Binding-site contacts:
Ligand atom C6 contacts residue PRO257 of chain 1.C at 3.5 Å (hydrophobic).
Ligand atom C11 contacts residue PHE256 of chain 1.C at 3.7 Å (hydrophobic).
Ligand atom C4 contacts residue GLU210 of chain 1.C at 3.9 Å.
Ligand atom C8 contacts residue PHE256 of chain 1.C at 3.6 Å (hydrophobic).
Ligand atom O contacts residue GLU210 of chain 1.C at 2.7 Å (salt-bridge).
Ligand atom O8 contacts residue GLN391 of chain 1.C at 3.6 Å (h-bond).
Ligand atom C9 contacts residue GLU210 of chain 1.C at 3.6 Å.
Ligand atom C11 contacts residue ASP199 of chain 1.F at 3.4 Å.
Ligand atom C10 contacts residue PRO257 of chain 1.C at 3.6 Å (hydrophobic).
Ligand atom O5 contacts residue ASP177 of chain 1.F at 2.7 Å (salt-bridge).
Ligand atom O7 contacts residue TRP309 of chain 1.C at 3.5 Å.
Ligand atom C1 contacts residue GLU210 of chain 1.C at 3.3 Å.
Ligand atom C4 contacts residue ASP177 of chain 1.F at 3.7 Å.
Ligand atom O4 contacts residue PHE256 of chain 1.C at 3.8 Å.
Ligand atom O4 contacts residue PRO257 of chain 1.C at 2.6 Å (h-bond).
Ligand atom O8 contacts residue PRO257 of chain 1.C at 3.9 Å.
Ligand atom O8 contacts residue PHE281 of chain 1.C at 3.5 Å.
Ligand atom O2 contacts residue GLN391 of chain 1.C at 3.5 Å (h-bond).
Ligand atom C6 contacts residue ARG258 of chain 1.C at 3.6 Å.
Ligand atom O8 contacts residue ARG258 of chain 1.C at 3.9 Å.
Ligand atom C7 contacts residue ASP199 of chain 1.F at 3.8 Å.
Ligand atom O7 contacts residue SER84 of chain 1.C at 2.7 Å (h-bond).
Ligand atom O1 contacts residue GLN391 of chain 1.C at 2.9 Å (h-bond).
Ligand atom C9 contacts residue SER84 of chain 1.C at 3.5 Å.
Ligand atom C5 contacts residue GLU210 of chain 1.C at 3.8 Å.
Ligand atom O2 contacts residue ARG258 of chain 1.C at 3.0 Å (salt-bridge).
Ligand atom O6 contacts residue PHE207 of chain 1.C at 3.6 Å.
Ligand atom O7 contacts residue ARG258 of chain 1.C at 2.8 Å (salt-bridge).
Ligand atom C9 contacts residue ARG258 of chain 1.C at 3.9 Å.
Ligand atom O5 contacts residue SER82 of chain 1.C at 3.5 Å.
Ligand atom C9 contacts residue TRP309 of chain 1.C at 3.7 Å (hydrophobic).
Ligand atom C7 contacts residue ASP177 of chain 1.F at 3.4 Å.
Ligand atom O9 contacts residue GLN222 of chain 1.F at 3.5 Å (h-bond).
Ligand atom O5 contacts residue PHE80 of chain 1.C at 3.8 Å.
Ligand atom C2 contacts residue GLN391 of chain 1.C at 3.8 Å.
Ligand atom O6 contacts residue ASP177 of chain 1.F at 2.6 Å (salt-bridge).
Ligand atom O9 contacts residue ASP199 of chain 1.F at 2.7 Å (salt-bridge).
Ligand atom C contacts residue GLU210 of chain 1.C at 3.6 Å.
Ligand atom C3 contacts residue PRO257 of chain 1.C at 3.3 Å (hydrophobic).
Ligand atom O6 contacts residue ALA200 of chain 1.F at 3.3 Å.

Sequence of chain 1.C:
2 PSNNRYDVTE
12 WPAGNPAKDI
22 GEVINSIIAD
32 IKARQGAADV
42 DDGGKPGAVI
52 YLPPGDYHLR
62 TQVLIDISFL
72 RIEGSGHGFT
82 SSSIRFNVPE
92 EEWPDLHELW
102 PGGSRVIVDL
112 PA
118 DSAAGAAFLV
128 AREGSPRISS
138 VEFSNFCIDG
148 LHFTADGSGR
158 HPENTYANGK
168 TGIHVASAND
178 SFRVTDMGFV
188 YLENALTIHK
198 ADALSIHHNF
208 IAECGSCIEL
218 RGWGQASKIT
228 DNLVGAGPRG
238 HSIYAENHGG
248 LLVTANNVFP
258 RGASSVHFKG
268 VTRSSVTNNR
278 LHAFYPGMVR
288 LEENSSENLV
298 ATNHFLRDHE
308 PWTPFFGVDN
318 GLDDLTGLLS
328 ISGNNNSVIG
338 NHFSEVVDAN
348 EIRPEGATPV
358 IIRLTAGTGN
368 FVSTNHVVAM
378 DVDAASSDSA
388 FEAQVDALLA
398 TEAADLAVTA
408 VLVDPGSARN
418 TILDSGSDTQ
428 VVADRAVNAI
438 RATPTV

Sequence of chain 1.F:
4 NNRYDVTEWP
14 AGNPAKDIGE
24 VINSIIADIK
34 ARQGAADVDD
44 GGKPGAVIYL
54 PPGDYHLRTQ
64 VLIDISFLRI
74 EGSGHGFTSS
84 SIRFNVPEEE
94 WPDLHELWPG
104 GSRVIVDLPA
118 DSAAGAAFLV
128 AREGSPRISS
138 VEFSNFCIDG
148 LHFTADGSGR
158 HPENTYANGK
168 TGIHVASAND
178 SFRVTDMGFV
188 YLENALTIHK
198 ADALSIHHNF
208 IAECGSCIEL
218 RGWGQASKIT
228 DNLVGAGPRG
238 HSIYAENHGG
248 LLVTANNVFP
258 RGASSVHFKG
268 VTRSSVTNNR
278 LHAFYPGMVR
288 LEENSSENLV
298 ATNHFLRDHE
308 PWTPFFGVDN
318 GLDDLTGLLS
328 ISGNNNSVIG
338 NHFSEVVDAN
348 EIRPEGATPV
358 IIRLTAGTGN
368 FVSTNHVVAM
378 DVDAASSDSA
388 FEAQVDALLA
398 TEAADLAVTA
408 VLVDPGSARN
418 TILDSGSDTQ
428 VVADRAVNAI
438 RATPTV

The protein below binds the small molecule below.
Small molecule (SMILES): OC[C@H]1O[C@@]2(CO[C@]3(CO)O[C@H](CO)[C@@H](O)[C@@H]3O2)[C@@H](O)[C@@H]1O